This protein binds this small molecule.
Small molecule (SMILES): CC1(C)SCCN(S(=O)(=O)c2ccc(Oc3ccncc3)cc2)[C@H]1C(=O)NO

Binding-site contacts:
Ligand atom C4 contacts residue LEU99 of chain 1.B at 3.8 Å (hydrophobic).
Ligand atom C4 contacts residue GLN222 of chain 1.B at 3.7 Å.
Ligand atom C13 contacts residue THR287 of chain 1.B at 3.4 Å.
Ligand atom O4 contacts residue PHE98 of chain 1.B at 3.6 Å.
Ligand atom N3 contacts residue ASP279 of chain 1.B at 3.3 Å (salt-bridge).
Ligand atom C12 contacts residue THR287 of chain 1.B at 3.6 Å.
Ligand atom C17 contacts residue ALA278 of chain 1.B at 3.4 Å (hydrophobic).
Ligand atom C14 contacts residue ALA283 of chain 1.B at 3.5 Å (hydrophobic).
Ligand atom C9 contacts residue LEU191 of chain 1.B at 3.7 Å (hydrophobic).
Ligand atom O3 contacts residue SER282 of chain 1.B at 3.2 Å (h-bond).
Ligand atom C5 contacts residue LEU191 of chain 1.B at 3.8 Å (hydrophobic).
Ligand atom C11 contacts residue PHE98 of chain 1.B at 3.7 Å (hydrophobic).
Ligand atom C10 contacts residue GLU286 of chain 1.B at 3.4 Å.
Ligand atom O2 contacts residue LEU191 of chain 1.B at 3.7 Å.
Ligand atom N3 contacts residue SER282 of chain 1.B at 2.8 Å (h-bond).
Ligand atom C10 contacts residue SER282 of chain 1.B at 3.6 Å.
Ligand atom C17 contacts residue ASP279 of chain 1.B at 3.2 Å.
Ligand atom C15 contacts residue PHE98 of chain 1.B at 3.4 Å (hydrophobic).
Ligand atom N2 contacts residue THR287 of chain 1.B at 3.6 Å.
Ligand atom N2 contacts residue HEM1 of chain 1.I at 2.2 Å.
Ligand atom C7 contacts residue PHE98 of chain 1.B at 3.5 Å (hydrophobic).
Ligand atom C14 contacts residue HEM1 of chain 1.I at 3.0 Å.
Ligand atom O5 contacts residue PHE98 of chain 1.B at 3.5 Å.
Ligand atom C10 contacts residue LEU191 of chain 1.B at 3.7 Å (hydrophobic).
Ligand atom O2 contacts residue GLY190 of chain 1.B at 3.4 Å (h-bond).
Ligand atom C7 contacts residue PHE461 of chain 1.B at 3.5 Å (hydrophobic).
Ligand atom O2 contacts residue GLU194 of chain 1.B at 3.6 Å.
Ligand atom C15 contacts residue ALA283 of chain 1.B at 3.6 Å (hydrophobic).
Ligand atom O1 contacts residue PHE461 of chain 1.B at 3.0 Å.
Ligand atom C14 contacts residue PHE98 of chain 1.B at 3.7 Å (hydrophobic).
Ligand atom C13 contacts residue HEM1 of chain 1.I at 3.1 Å.
Ligand atom C8 contacts residue PHE461 of chain 1.B at 3.6 Å (hydrophobic).
Ligand atom O4 contacts residue ALA283 of chain 1.B at 3.6 Å.
Ligand atom O4 contacts residue SER282 of chain 1.B at 3.7 Å.
Ligand atom C16 contacts residue SER282 of chain 1.B at 3.6 Å.
Ligand atom O2 contacts residue GLN222 of chain 1.B at 3.2 Å (h-bond).
Ligand atom C3 contacts residue GLU194 of chain 1.B at 3.4 Å.
Ligand atom O4 contacts residue ASP279 of chain 1.B at 3.1 Å (salt-bridge).
Ligand atom C9 contacts residue GLU286 of chain 1.B at 3.3 Å.
Ligand atom C2 contacts residue SER282 of chain 1.B at 3.4 Å.

Sequence of chain 1.B:
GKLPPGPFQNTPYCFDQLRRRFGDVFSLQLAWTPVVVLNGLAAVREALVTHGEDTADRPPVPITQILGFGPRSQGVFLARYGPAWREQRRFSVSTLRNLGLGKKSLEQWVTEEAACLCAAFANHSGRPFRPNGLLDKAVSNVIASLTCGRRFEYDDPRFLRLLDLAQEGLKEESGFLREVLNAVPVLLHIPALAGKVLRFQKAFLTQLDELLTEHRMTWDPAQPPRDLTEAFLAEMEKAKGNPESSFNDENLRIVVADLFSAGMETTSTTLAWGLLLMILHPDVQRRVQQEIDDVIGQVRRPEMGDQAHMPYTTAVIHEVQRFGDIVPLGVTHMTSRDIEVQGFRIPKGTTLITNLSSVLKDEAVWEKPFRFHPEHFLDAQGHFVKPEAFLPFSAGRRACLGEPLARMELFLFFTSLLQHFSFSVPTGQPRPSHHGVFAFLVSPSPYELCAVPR